Binding-site contacts:
Ligand atom F27 contacts residue LEU56 of chain 3.A at 3.2 Å.
Ligand atom O51 contacts residue LYS70 of chain 3.A at 3.6 Å (salt-bridge).
Ligand atom F41 contacts residue GLN63 of chain 3.A at 3.1 Å.
Ligand atom F26 contacts residue ILE73 of chain 3.A at 3.2 Å.
Ligand atom C30 contacts residue ASN57 of chain 3.A at 3.5 Å.
Ligand atom N43 contacts residue ASN57 of chain 3.A at 2.7 Å (h-bond).
Ligand atom O29 contacts residue LYS70 of chain 3.A at 3.3 Å (salt-bridge).
Ligand atom C58 contacts residue THR54 of chain 3.A at 3.3 Å.
Ligand atom C02 contacts residue ASN57 of chain 3.A at 3.6 Å.
Ligand atom C49 contacts residue ASP74 of chain 3.A at 3.2 Å.
Ligand atom F26 contacts residue LEU69 of chain 3.A at 3.5 Å.
Ligand atom F42 contacts residue LYS70 of chain 3.A at 3.0 Å.
Ligand atom C39 contacts residue GLN63 of chain 3.A at 3.0 Å.
Ligand atom C19 contacts residue ASN57 of chain 3.A at 3.6 Å.
Ligand atom C04 contacts residue ASN53 of chain 3.A at 3.4 Å.
Ligand atom O57 contacts residue PRO38 of chain 4.A at 3.3 Å.
Ligand atom C21 contacts residue ASN57 of chain 3.A at 3.1 Å.
Ligand atom C28 contacts residue ASN57 of chain 3.A at 3.4 Å.
Ligand atom C07 contacts residue THR107 of chain 3.A at 3.5 Å.
Ligand atom C12 contacts residue ALA105 of chain 3.A at 3.5 Å (hydrophobic).
Ligand atom N17 contacts residue LYS70 of chain 3.A at 3.6 Å.
Ligand atom F64 contacts residue LEU172 of chain 4.A at 3.3 Å.
Ligand atom N06 contacts residue ASN57 of chain 3.A at 2.9 Å (h-bond).
Ligand atom C12 contacts residue ASN53 of chain 3.A at 3.2 Å.
Ligand atom O59 contacts residue PRO38 of chain 4.A at 3.5 Å.
Ligand atom C21 contacts residue LEU56 of chain 3.A at 3.6 Å (hydrophobic).
Ligand atom F26 contacts residue LYS70 of chain 3.A at 3.3 Å.
Ligand atom C19 contacts residue ASN53 of chain 3.A at 3.5 Å.
Ligand atom C23 contacts residue MET66 of chain 3.A at 3.5 Å (hydrophobic).
Ligand atom F27 contacts residue MET66 of chain 3.A at 3.1 Å.
Ligand atom O57 contacts residue ASN57 of chain 3.A at 2.8 Å (h-bond).
Ligand atom F64 contacts residue ARG173 of chain 4.A at 3.4 Å.
Ligand atom C11 contacts residue TYR130 of chain 3.A at 3.2 Å (hydrophobic).
Ligand atom C44 contacts residue ASN57 of chain 3.A at 3.5 Å.
Ligand atom C16 contacts residue LYS70 of chain 3.A at 3.5 Å.
Ligand atom C24 contacts residue LYS70 of chain 3.A at 3.5 Å.
Ligand atom CL47 contacts residue ASP74 of chain 3.A at 3.3 Å.
Ligand atom C12 contacts residue TYR130 of chain 3.A at 3.3 Å (hydrophobic).
Ligand atom O59 contacts residue THR54 of chain 3.A at 3.5 Å (h-bond).
Ligand atom C37 contacts residue GLN63 of chain 3.A at 3.4 Å.

The small molecule below binds the protein below.
Small molecule (SMILES): CC(C)(C#Cc1ccc(-c2ccc(Cl)c3c(NS(C)(=O)=O)nn(CC(F)(F)F)c23)c([C@H](Cc2cc(F)cc(F)c2)NC(=O)Cn2nc(C(F)(F)F)c3c2C(F)(F)[C@@H]2C[C@H]32)n1)S(C)(=O)=O

Sequence of chain 3.A:
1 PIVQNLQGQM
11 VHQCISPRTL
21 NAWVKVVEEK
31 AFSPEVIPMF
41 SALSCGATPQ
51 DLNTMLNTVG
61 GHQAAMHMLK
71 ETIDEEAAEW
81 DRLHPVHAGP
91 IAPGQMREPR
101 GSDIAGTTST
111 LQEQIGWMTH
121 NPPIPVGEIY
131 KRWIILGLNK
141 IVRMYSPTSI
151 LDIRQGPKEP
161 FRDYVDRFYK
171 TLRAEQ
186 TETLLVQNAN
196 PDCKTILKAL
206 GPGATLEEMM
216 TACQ

Sequence of chain 4.A:
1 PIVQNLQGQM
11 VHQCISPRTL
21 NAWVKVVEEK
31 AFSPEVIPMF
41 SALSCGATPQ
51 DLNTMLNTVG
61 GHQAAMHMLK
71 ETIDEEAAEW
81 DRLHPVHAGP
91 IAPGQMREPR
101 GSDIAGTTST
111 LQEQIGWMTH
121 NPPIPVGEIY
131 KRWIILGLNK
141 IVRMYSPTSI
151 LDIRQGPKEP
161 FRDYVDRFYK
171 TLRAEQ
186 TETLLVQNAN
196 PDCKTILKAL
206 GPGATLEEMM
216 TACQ